Sequence of chain 1.B:
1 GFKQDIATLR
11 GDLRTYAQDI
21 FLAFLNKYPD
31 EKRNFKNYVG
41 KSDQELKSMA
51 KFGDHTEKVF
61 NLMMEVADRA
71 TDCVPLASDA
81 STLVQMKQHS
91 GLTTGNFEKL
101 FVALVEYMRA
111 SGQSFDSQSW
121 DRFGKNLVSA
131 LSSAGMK

Binding-site contacts:
Ligand atom C5 contacts residue HEM1 of chain 1.F at 3.5 Å.
Ligand atom C2 contacts residue PHE21 of chain 1.B at 3.6 Å (hydrophobic).
Ligand atom BR4 contacts residue PHE21 of chain 1.B at 3.7 Å.
Ligand atom C3 contacts residue VAL59 of chain 1.B at 3.8 Å (hydrophobic).
Ligand atom C5 contacts residue PHE35 of chain 1.B at 3.6 Å (hydrophobic).
Ligand atom C6 contacts residue HEM1 of chain 1.F at 3.6 Å.
Ligand atom C4 contacts residue VAL59 of chain 1.B at 3.8 Å (hydrophobic).
Ligand atom C1 contacts residue PHE21 of chain 1.B at 4.3 Å (hydrophobic).
Ligand atom C4 contacts residue HEM1 of chain 1.F at 4.3 Å.
Ligand atom O1 contacts residue TYR38 of chain 1.B at 3.9 Å.
Ligand atom BR4 contacts residue VAL59 of chain 1.B at 3.9 Å.
Ligand atom BR4 contacts residue HEM1 of chain 1.F at 3.8 Å.
Ligand atom BR4 contacts residue LEU100 of chain 1.B at 4.0 Å.
Ligand atom C2 contacts residue VAL59 of chain 1.B at 3.8 Å (hydrophobic).
Ligand atom C5 contacts residue VAL59 of chain 1.B at 3.7 Å (hydrophobic).
Ligand atom C1 contacts residue HIS55 of chain 1.B at 4.3 Å.
Ligand atom O1 contacts residue HEM1 of chain 1.F at 2.6 Å (h-bond).
Ligand atom C3 contacts residue THR56 of chain 1.B at 4.1 Å.
Ligand atom O1 contacts residue PHE35 of chain 1.B at 4.5 Å.
Ligand atom C3 contacts residue PHE21 of chain 1.B at 3.3 Å (hydrophobic).
Ligand atom C1 contacts residue VAL59 of chain 1.B at 3.8 Å (hydrophobic).
Ligand atom C4 contacts residue PHE35 of chain 1.B at 4.2 Å (hydrophobic).
Ligand atom C1 contacts residue HEM1 of chain 1.F at 3.5 Å.
Ligand atom C1 contacts residue PHE35 of chain 1.B at 4.0 Å (hydrophobic).
Ligand atom O1 contacts residue THR56 of chain 1.B at 4.2 Å.
Ligand atom C2 contacts residue HIS55 of chain 1.B at 4.4 Å.
Ligand atom C6 contacts residue PHE35 of chain 1.B at 3.4 Å (hydrophobic).
Ligand atom O1 contacts residue VAL59 of chain 1.B at 4.5 Å.
Ligand atom C6 contacts residue VAL59 of chain 1.B at 3.7 Å (hydrophobic).
Ligand atom O1 contacts residue HIS55 of chain 1.B at 3.2 Å.
Ligand atom C2 contacts residue THR56 of chain 1.B at 3.5 Å.
Ligand atom C4 contacts residue PHE21 of chain 1.B at 3.5 Å (hydrophobic).
Ligand atom C5 contacts residue PHE21 of chain 1.B at 4.3 Å (hydrophobic).

This protein binds this small molecule.
Small molecule (SMILES): Oc1ccc(Br)cc1